Sequence of chain 1.F:
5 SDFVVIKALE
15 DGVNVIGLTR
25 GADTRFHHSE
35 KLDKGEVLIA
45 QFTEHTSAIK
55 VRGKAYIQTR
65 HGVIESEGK

The protein below binds the small molecule below.
Small molecule (SMILES): N[C@@H](Cc1c[nH]c2ccccc12)C(=O)O

Sequence of chain 1.G:
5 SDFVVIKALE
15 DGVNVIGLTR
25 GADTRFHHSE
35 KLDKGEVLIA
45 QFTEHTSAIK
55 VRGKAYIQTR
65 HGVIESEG

Binding-site contacts:
Ligand atom OXT contacts residue THR47 of chain 1.G at 2.5 Å (h-bond).
Ligand atom CD1 contacts residue THR47 of chain 1.G at 3.9 Å.
Ligand atom CH2 contacts residue GLY21 of chain 1.G at 3.5 Å.
Ligand atom NE1 contacts residue ALA44 of chain 1.G at 3.8 Å.
Ligand atom OXT contacts residue HIS49 of chain 1.G at 3.9 Å.
Ligand atom CB contacts residue THR23 of chain 1.F at 3.8 Å.
Ligand atom C contacts residue GLY25 of chain 1.F at 3.4 Å.
Ligand atom OXT contacts residue GLY25 of chain 1.F at 4.0 Å.
Ligand atom CA contacts residue GLY25 of chain 1.F at 3.4 Å.
Ligand atom CB contacts residue SER51 of chain 1.F at 3.4 Å.
Ligand atom CA contacts residue THR28 of chain 1.F at 3.2 Å.
Ligand atom O contacts residue GLY25 of chain 1.F at 3.1 Å (h-bond).
Ligand atom CZ3 contacts residue GLY21 of chain 1.G at 3.5 Å.
Ligand atom CB contacts residue THR28 of chain 1.F at 3.7 Å.
Ligand atom CE2 contacts residue GLN45 of chain 1.G at 3.9 Å.
Ligand atom C contacts residue SER51 of chain 1.F at 3.7 Å.
Ligand atom CZ2 contacts residue ALA44 of chain 1.G at 4.0 Å (hydrophobic).
Ligand atom CD1 contacts residue GLN45 of chain 1.G at 3.4 Å.
Ligand atom CA contacts residue THR23 of chain 1.F at 3.8 Å.
Ligand atom CD1 contacts residue ALA52 of chain 1.F at 4.0 Å (hydrophobic).
Ligand atom CZ2 contacts residue ILE53 of chain 1.G at 3.8 Å (hydrophobic).
Ligand atom O contacts residue SER51 of chain 1.F at 3.0 Å (h-bond).
Ligand atom NE1 contacts residue GLN45 of chain 1.G at 2.7 Å (h-bond).
Ligand atom CA contacts residue SER51 of chain 1.F at 4.0 Å.
Ligand atom CD1 contacts residue SER51 of chain 1.F at 3.6 Å.
Ligand atom N contacts residue ARG24 of chain 1.F at 3.9 Å.
Ligand atom CG contacts residue SER51 of chain 1.F at 3.9 Å.
Ligand atom CZ2 contacts residue THR50 of chain 1.G at 4.0 Å.
Ligand atom N contacts residue THR23 of chain 1.F at 2.7 Å (h-bond).
Ligand atom C contacts residue THR50 of chain 1.G at 3.7 Å.
Ligand atom N contacts residue THR28 of chain 1.F at 3.0 Å (h-bond).
Ligand atom O contacts residue ARG24 of chain 1.F at 3.7 Å.
Ligand atom N contacts residue ASP27 of chain 1.F at 3.2 Å (salt-bridge).
Ligand atom N contacts residue GLY25 of chain 1.F at 2.6 Å (h-bond).
Ligand atom C contacts residue THR47 of chain 1.G at 3.3 Å.
Ligand atom O contacts residue THR47 of chain 1.G at 3.3 Å (h-bond).
Ligand atom CE2 contacts residue ALA44 of chain 1.G at 4.0 Å (hydrophobic).
Ligand atom CH2 contacts residue ILE20 of chain 1.G at 4.0 Å (hydrophobic).
Ligand atom CE3 contacts residue HIS32 of chain 1.G at 4.0 Å.
Ligand atom OXT contacts residue THR50 of chain 1.G at 2.5 Å (h-bond).